Binding-site contacts:
Ligand atom O contacts residue LYS45 of chain 1.B at 3.2 Å.
Ligand atom C contacts residue ARG35 of chain 1.B at 3.9 Å.
Ligand atom OE1 contacts residue ASN70 of chain 1.B at 3.5 Å (h-bond).
Ligand atom OG1 contacts residue CYS46 of chain 1.B at 3.9 Å.
Ligand atom O contacts residue ARG44 of chain 1.B at 3.6 Å (salt-bridge).
Ligand atom C contacts residue ASN70 of chain 1.B at 3.5 Å.
Ligand atom O contacts residue ARG48 of chain 1.B at 3.2 Å.
Ligand atom C contacts residue ARG44 of chain 1.B at 3.8 Å.
Ligand atom CA contacts residue ARG35 of chain 1.B at 3.8 Å.
Ligand atom O1P contacts residue SER47 of chain 1.B at 2.6 Å (h-bond).
Ligand atom CG2 contacts residue ARG44 of chain 1.B at 3.5 Å.
Ligand atom CE2 contacts residue VAL41 of chain 1.B at 3.4 Å (hydrophobic).
Ligand atom O contacts residue ARG48 of chain 1.B at 3.3 Å.
Ligand atom CE2 contacts residue GLY36 of chain 1.B at 3.2 Å.
Ligand atom O contacts residue ARG35 of chain 1.B at 3.1 Å (salt-bridge).
Ligand atom CG contacts residue GLY36 of chain 1.B at 3.8 Å.
Ligand atom N contacts residue ARG44 of chain 1.B at 3.1 Å (salt-bridge).
Ligand atom O contacts residue VAL69 of chain 1.B at 3.7 Å.
Ligand atom CA contacts residue ARG44 of chain 1.B at 3.5 Å.
Ligand atom OG1 contacts residue ARG35 of chain 1.B at 3.2 Å (salt-bridge).
Ligand atom O contacts residue ARG48 of chain 1.B at 3.4 Å (salt-bridge).
Ligand atom CD2 contacts residue VAL41 of chain 1.B at 3.5 Å (hydrophobic).
Ligand atom CE2 contacts residue PRO37 of chain 1.B at 3.9 Å (hydrophobic).
Ligand atom O contacts residue ASN70 of chain 1.B at 2.6 Å (h-bond).
Ligand atom C contacts residue ARG48 of chain 1.B at 3.9 Å.
Ligand atom OG1 contacts residue SER47 of chain 1.B at 3.6 Å.
Ligand atom OD1 contacts residue ARG44 of chain 1.B at 3.9 Å.
Ligand atom OH contacts residue GLN40 of chain 1.B at 3.6 Å.
Ligand atom CE2 contacts residue THR42 of chain 1.B at 3.7 Å.
Ligand atom P contacts residue SER47 of chain 1.B at 3.4 Å.
Ligand atom O3P contacts residue SER47 of chain 1.B at 3.2 Å (h-bond).
Ligand atom O2P contacts residue ARG48 of chain 1.B at 3.1 Å (salt-bridge).
Ligand atom C contacts residue ARG35 of chain 1.B at 3.5 Å.
Ligand atom O contacts residue ARG35 of chain 1.B at 3.2 Å (salt-bridge).
Ligand atom N contacts residue ASN70 of chain 1.B at 3.5 Å (h-bond).
Ligand atom O3P contacts residue ARG48 of chain 1.B at 2.7 Å (salt-bridge).
Ligand atom N contacts residue ARG35 of chain 1.B at 3.5 Å (salt-bridge).
Ligand atom O contacts residue ARG35 of chain 1.B at 3.2 Å (salt-bridge).
Ligand atom CD2 contacts residue GLY36 of chain 1.B at 3.3 Å.
Ligand atom CZ contacts residue GLY36 of chain 1.B at 3.8 Å.

Sequence of chain 1.B:
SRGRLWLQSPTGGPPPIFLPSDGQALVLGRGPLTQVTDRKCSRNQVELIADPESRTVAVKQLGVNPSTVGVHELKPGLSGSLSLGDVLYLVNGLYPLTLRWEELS

A protein and the small-molecule ligand that binds it are described below.
Small molecule (SMILES): CC(=O)N[C@@H](Cc1ccc(O)cc1)C(=O)N[C@@H](CC(=O)O)C(=O)N[C@@H](CCC(=O)O)C(=O)N[C@@H](CO)C(=O)N[C@H](C(=O)N[C@@H](CC(=O)O)C(=O)N[C@H](C=O)CCC(=O)O)[C@@H](C)OP(=O)(O)O